The protein below binds the small molecule below.
Small molecule (SMILES): Nc1nc2[nH]c(I)nc2c(=O)[nH]1

Sequence of chain 1.C:
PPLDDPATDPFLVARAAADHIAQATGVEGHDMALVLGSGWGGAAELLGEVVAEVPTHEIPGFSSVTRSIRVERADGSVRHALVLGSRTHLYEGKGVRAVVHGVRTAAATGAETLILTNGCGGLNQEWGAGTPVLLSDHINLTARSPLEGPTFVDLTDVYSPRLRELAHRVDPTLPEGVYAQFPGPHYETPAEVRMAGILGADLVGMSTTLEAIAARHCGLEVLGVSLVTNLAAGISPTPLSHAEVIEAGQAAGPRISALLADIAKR

Binding-site contacts:
Ligand atom N7 contacts residue GLY121 of chain 1.C at 3.7 Å.
Ligand atom N2 contacts residue GLY205 of chain 1.C at 3.4 Å.
Ligand atom I contacts residue THR229 of chain 1.C at 2.8 Å.
Ligand atom C8 contacts residue TYR187 of chain 1.C at 3.7 Å (hydrophobic).
Ligand atom C6 contacts residue TYR187 of chain 1.C at 4.2 Å (hydrophobic).
Ligand atom C2 contacts residue GLY205 of chain 1.C at 3.4 Å.
Ligand atom N9 contacts residue TYR187 of chain 1.C at 3.9 Å.
Ligand atom C5 contacts residue CYS120 of chain 1.C at 3.9 Å (hydrophobic).
Ligand atom C2 contacts residue MET206 of chain 1.C at 3.6 Å (hydrophobic).
Ligand atom C6 contacts residue GLU188 of chain 1.C at 3.9 Å.
Ligand atom C6 contacts residue VAL204 of chain 1.C at 3.9 Å (hydrophobic).
Ligand atom C6 contacts residue GLY121 of chain 1.C at 3.5 Å.
Ligand atom N3 contacts residue MET206 of chain 1.C at 3.3 Å.
Ligand atom N3 contacts residue GLY205 of chain 1.C at 3.3 Å.
Ligand atom C8 contacts residue THR229 of chain 1.C at 3.5 Å.
Ligand atom O6 contacts residue GLU188 of chain 1.C at 4.0 Å.
Ligand atom C8 contacts residue CYS120 of chain 1.C at 3.9 Å (hydrophobic).
Ligand atom N7 contacts residue THR229 of chain 1.C at 3.5 Å (h-bond).
Ligand atom N1 contacts residue GLU188 of chain 1.C at 2.9 Å (salt-bridge).
Ligand atom I contacts residue SER38 of chain 1.C at 4.1 Å.
Ligand atom C5 contacts residue GLY121 of chain 1.C at 3.6 Å.
Ligand atom I contacts residue GLY119 of chain 1.C at 3.9 Å.
Ligand atom N9 contacts residue GLY119 of chain 1.C at 3.7 Å.
Ligand atom N7 contacts residue TYR187 of chain 1.C at 3.9 Å.
Ligand atom N3 contacts residue TYR187 of chain 1.C at 3.8 Å.
Ligand atom N2 contacts residue MET206 of chain 1.C at 3.4 Å.
Ligand atom C8 contacts residue GLY119 of chain 1.C at 3.8 Å.
Ligand atom I contacts residue TYR187 of chain 1.C at 4.1 Å.
Ligand atom C2 contacts residue TYR187 of chain 1.C at 3.9 Å (hydrophobic).
Ligand atom N7 contacts residue CYS120 of chain 1.C at 3.6 Å.
Ligand atom C2 contacts residue VAL204 of chain 1.C at 3.8 Å (hydrophobic).
Ligand atom C2 contacts residue GLU188 of chain 1.C at 3.6 Å.
Ligand atom O6 contacts residue GLY121 of chain 1.C at 3.3 Å.
Ligand atom C4 contacts residue TYR187 of chain 1.C at 3.6 Å (hydrophobic).
Ligand atom N1 contacts residue TYR187 of chain 1.C at 4.0 Å.
Ligand atom N2 contacts residue GLU188 of chain 1.C at 2.8 Å (salt-bridge).
Ligand atom C4 contacts residue GLY205 of chain 1.C at 4.0 Å.
Ligand atom C4 contacts residue MET206 of chain 1.C at 4.2 Å (hydrophobic).
Ligand atom N1 contacts residue VAL204 of chain 1.C at 3.7 Å.
Ligand atom C5 contacts residue TYR187 of chain 1.C at 3.8 Å (hydrophobic).